Sequence of chain 1.A:
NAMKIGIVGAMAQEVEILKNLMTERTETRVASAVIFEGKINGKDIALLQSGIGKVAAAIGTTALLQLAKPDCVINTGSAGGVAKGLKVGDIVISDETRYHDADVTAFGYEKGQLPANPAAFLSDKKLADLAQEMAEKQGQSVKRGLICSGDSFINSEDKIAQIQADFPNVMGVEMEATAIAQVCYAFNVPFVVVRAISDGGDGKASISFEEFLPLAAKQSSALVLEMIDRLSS

Binding-site contacts:
Ligand atom OXT contacts residue PHE210 of chain 1.A at 4.4 Å.
Ligand atom CA contacts residue PHE108 of chain 1.B at 4.2 Å (hydrophobic).
Ligand atom SD contacts residue MET176 of chain 1.A at 4.4 Å.
Ligand atom SD contacts residue PHE108 of chain 1.B at 4.3 Å.
Ligand atom OXT contacts residue PHE108 of chain 1.B at 3.4 Å.
Ligand atom C contacts residue PHE108 of chain 1.B at 4.3 Å (hydrophobic).
Ligand atom SD contacts residue PHE210 of chain 1.A at 4.2 Å.
Ligand atom CB contacts residue PHE210 of chain 1.A at 3.8 Å (hydrophobic).
Ligand atom SD contacts residue PHE154 of chain 1.A at 4.0 Å.
Ligand atom CB contacts residue ILE53 of chain 1.A at 4.4 Å (hydrophobic).
Ligand atom CG contacts residue VAL105 of chain 1.B at 4.1 Å (hydrophobic).
Ligand atom CB contacts residue PHE108 of chain 1.B at 4.0 Å (hydrophobic).
Ligand atom CA contacts residue TYR110 of chain 1.B at 4.1 Å (hydrophobic).
Ligand atom N contacts residue TYR110 of chain 1.B at 3.4 Å (h-bond).
Ligand atom O contacts residue MET12 of chain 1.A at 4.2 Å.
Ligand atom CG contacts residue ILE53 of chain 1.A at 3.8 Å (hydrophobic).
Ligand atom CG contacts residue PHE108 of chain 1.B at 3.7 Å (hydrophobic).
Ligand atom CB contacts residue MET12 of chain 1.A at 4.2 Å (hydrophobic).
Ligand atom N contacts residue ILE53 of chain 1.A at 3.9 Å.
Ligand atom N contacts residue MET12 of chain 1.A at 4.3 Å.
Ligand atom SD contacts residue ILE53 of chain 1.A at 4.0 Å.

The small molecule below binds the protein below.
Small molecule (SMILES): N[C@@H](CCS)C(=O)O

Sequence of chain 1.B:
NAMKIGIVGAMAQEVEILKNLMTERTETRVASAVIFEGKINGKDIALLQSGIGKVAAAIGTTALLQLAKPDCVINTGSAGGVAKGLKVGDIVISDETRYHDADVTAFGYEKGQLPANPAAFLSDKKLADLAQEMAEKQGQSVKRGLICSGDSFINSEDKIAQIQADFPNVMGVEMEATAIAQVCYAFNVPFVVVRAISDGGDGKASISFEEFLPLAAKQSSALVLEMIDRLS